Sequence of chain 2.A:
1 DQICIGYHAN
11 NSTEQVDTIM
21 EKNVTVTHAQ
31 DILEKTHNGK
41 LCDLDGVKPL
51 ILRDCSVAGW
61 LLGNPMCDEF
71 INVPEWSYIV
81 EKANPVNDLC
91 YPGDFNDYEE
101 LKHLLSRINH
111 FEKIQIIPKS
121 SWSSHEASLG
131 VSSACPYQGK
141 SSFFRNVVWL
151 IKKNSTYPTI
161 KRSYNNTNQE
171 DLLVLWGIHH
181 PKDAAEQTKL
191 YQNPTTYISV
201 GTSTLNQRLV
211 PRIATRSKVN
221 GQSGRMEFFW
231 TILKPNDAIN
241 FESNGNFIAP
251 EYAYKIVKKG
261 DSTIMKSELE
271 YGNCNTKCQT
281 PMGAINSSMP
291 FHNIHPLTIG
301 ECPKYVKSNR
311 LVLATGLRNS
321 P

Binding-site contacts:
Ligand atom C5 contacts residue ASN236 of chain 2.A at 3.7 Å.
Ligand atom C8 contacts residue ASP237 of chain 2.A at 4.2 Å.
Ligand atom C8 contacts residue SER217 of chain 3.A at 3.6 Å.
Ligand atom O7 contacts residue ASN236 of chain 2.A at 3.6 Å.
Ligand atom C1 contacts residue ASN165 of chain 2.A at 1.4 Å.
Ligand atom C5 contacts residue ASN165 of chain 2.A at 3.6 Å.
Ligand atom C2 contacts residue ASN165 of chain 2.A at 2.6 Å.
Ligand atom O3 contacts residue ASN236 of chain 2.A at 4.4 Å.
Ligand atom C7 contacts residue ASN165 of chain 2.A at 3.9 Å.
Ligand atom C4 contacts residue ASN236 of chain 2.A at 4.1 Å.
Ligand atom C7 contacts residue ASN236 of chain 2.A at 4.0 Å.
Ligand atom N2 contacts residue ASN165 of chain 2.A at 3.0 Å (h-bond).
Ligand atom C3 contacts residue ASN165 of chain 2.A at 3.9 Å.
Ligand atom C3 contacts residue ASN236 of chain 2.A at 3.8 Å.
Ligand atom C2 contacts residue ASN236 of chain 2.A at 3.8 Å.
Ligand atom O7 contacts residue ASN165 of chain 2.A at 4.2 Å.
Ligand atom C1 contacts residue ASN236 of chain 2.A at 3.9 Å.
Ligand atom O5 contacts residue ASN165 of chain 2.A at 2.3 Å (h-bond).
Ligand atom O6 contacts residue THR167 of chain 2.A at 4.2 Å.
Ligand atom N2 contacts residue ASN236 of chain 2.A at 3.0 Å (h-bond).
Ligand atom O5 contacts residue ASN236 of chain 2.A at 4.5 Å.
Ligand atom C8 contacts residue ALA238 of chain 2.A at 3.9 Å (hydrophobic).
Ligand atom O4 contacts residue ASN236 of chain 2.A at 3.8 Å.
Ligand atom C7 contacts residue ALA238 of chain 2.A at 4.3 Å (hydrophobic).
Ligand atom C4 contacts residue ASN165 of chain 2.A at 4.2 Å.
Ligand atom C8 contacts residue ASN236 of chain 2.A at 4.0 Å.

The small molecule below binds the protein below.
Small molecule (SMILES): CC(=O)N[C@H]1[C@@H](O[C@H]2[C@H](O)[C@@H](NC(C)=O)CO[C@@H]2CO)O[C@H](CO)[C@@H](O[C@H]2O[C@H](CO[C@H]3O[C@H](CO)[C@@H](O)[C@H](O)[C@@H]3O)[C@@H](O)[C@H](O[C@@H]3O[C@H](CO)[C@@H](O)[C@H](O)[C@@H]3O)[C@@H]2O)[C@@H]1O

Sequence of chain 3.A:
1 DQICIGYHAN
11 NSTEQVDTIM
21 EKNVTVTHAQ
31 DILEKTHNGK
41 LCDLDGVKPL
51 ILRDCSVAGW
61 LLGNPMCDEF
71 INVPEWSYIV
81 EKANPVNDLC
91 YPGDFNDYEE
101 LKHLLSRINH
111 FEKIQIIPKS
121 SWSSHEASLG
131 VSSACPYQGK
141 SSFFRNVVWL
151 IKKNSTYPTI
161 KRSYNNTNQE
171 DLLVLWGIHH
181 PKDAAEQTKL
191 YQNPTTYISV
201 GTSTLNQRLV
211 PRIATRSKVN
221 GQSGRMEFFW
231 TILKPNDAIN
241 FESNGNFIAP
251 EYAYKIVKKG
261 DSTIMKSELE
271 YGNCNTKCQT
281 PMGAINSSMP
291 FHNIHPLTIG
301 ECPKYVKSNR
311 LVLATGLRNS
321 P